Sequence of chain 1.C:
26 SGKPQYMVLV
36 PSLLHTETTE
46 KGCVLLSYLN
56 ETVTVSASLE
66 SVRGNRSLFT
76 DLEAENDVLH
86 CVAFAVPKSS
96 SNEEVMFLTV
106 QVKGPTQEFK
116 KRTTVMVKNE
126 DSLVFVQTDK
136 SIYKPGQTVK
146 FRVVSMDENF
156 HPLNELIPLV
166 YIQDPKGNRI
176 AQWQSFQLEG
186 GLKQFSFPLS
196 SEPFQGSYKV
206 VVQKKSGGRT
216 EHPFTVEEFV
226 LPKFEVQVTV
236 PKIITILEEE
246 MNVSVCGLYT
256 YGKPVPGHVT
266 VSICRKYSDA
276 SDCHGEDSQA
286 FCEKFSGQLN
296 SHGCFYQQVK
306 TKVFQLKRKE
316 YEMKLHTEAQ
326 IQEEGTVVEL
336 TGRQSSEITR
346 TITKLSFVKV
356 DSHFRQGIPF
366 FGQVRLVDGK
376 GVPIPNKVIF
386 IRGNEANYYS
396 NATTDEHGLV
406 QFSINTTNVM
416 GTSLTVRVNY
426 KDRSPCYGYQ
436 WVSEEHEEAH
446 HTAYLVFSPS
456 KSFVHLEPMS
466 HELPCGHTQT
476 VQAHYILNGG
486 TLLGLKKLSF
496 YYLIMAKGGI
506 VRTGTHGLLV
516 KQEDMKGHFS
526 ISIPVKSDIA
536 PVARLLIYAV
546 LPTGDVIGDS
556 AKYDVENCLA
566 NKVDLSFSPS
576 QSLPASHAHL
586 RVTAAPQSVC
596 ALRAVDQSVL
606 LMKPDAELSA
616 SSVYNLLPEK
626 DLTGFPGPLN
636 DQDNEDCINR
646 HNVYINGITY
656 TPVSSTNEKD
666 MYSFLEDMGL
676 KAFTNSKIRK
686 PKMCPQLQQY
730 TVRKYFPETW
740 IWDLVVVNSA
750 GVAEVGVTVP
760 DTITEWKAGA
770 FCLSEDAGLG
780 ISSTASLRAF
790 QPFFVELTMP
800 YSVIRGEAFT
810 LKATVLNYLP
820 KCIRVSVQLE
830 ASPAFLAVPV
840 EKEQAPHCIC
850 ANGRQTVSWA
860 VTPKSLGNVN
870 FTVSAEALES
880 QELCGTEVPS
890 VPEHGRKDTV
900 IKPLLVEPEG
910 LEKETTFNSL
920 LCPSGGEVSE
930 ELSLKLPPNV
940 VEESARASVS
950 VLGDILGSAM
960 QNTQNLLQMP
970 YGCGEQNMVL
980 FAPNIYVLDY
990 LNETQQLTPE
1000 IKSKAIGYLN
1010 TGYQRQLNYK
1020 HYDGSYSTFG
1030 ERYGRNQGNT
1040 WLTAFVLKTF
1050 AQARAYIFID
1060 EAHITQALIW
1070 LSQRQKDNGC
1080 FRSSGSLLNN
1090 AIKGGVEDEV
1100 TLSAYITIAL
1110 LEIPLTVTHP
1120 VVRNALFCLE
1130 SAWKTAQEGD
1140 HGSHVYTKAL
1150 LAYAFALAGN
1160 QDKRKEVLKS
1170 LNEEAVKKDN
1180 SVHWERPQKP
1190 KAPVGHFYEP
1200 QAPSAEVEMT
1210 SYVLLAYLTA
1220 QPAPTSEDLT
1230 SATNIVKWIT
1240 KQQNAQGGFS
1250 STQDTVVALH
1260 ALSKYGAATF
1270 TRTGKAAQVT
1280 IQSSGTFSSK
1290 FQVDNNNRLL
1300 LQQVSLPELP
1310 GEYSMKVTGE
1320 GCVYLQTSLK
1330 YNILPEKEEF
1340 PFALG

Binding-site contacts:
Ligand atom C3 contacts residue ASN70 of chain 1.C at 3.8 Å.
Ligand atom C5 contacts residue ASN70 of chain 1.C at 3.7 Å.
Ligand atom C1 contacts residue ASN70 of chain 1.C at 1.4 Å.
Ligand atom C7 contacts residue ASN70 of chain 1.C at 3.2 Å.
Ligand atom O7 contacts residue ASN70 of chain 1.C at 3.4 Å (h-bond).
Ligand atom O5 contacts residue ASN70 of chain 1.C at 2.4 Å (h-bond).
Ligand atom C8 contacts residue ASN70 of chain 1.C at 4.3 Å.
Ligand atom N2 contacts residue ASN70 of chain 1.C at 2.9 Å (h-bond).
Ligand atom C4 contacts residue ASN70 of chain 1.C at 4.3 Å.
Ligand atom C2 contacts residue ASN70 of chain 1.C at 2.5 Å.

A protein and the small-molecule ligand that binds it are described below.
Small molecule (SMILES): CC(=O)N[C@@H]1[C@@H](O)[C@H](O)[C@@H](CO)O[C@H]1O